Sequence of chain 1.A:
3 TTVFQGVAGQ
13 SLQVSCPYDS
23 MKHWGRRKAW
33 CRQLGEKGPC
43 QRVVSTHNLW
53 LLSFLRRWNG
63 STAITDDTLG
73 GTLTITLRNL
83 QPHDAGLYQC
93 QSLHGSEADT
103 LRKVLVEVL

This small molecule binds to this protein.
Small molecule (SMILES): CC(=O)N[C@@H]1[C@@H](O)[C@H](O)[C@@H](CO)O[C@H]1O

Sequence of chain 1.D:
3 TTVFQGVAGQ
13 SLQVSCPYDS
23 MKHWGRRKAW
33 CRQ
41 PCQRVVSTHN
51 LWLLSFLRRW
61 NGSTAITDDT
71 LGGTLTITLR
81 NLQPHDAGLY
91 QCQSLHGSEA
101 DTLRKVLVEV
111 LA

Binding-site contacts:
Ligand atom C5 contacts residue ASN61 of chain 1.A at 3.7 Å.
Ligand atom O4 contacts residue ARG104 of chain 1.D at 4.2 Å.
Ligand atom O7 contacts residue SER47 of chain 1.A at 3.8 Å.
Ligand atom C4 contacts residue ASN61 of chain 1.A at 4.3 Å.
Ligand atom C2 contacts residue ASN61 of chain 1.A at 2.4 Å.
Ligand atom C8 contacts residue SER47 of chain 1.A at 3.7 Å.
Ligand atom O5 contacts residue ASN61 of chain 1.A at 2.5 Å (h-bond).
Ligand atom C7 contacts residue ASN61 of chain 1.A at 3.5 Å.
Ligand atom O7 contacts residue VAL45 of chain 1.A at 4.3 Å.
Ligand atom C3 contacts residue ASN61 of chain 1.A at 3.8 Å.
Ligand atom O7 contacts residue VAL46 of chain 1.A at 4.0 Å.
Ligand atom O5 contacts residue VAL45 of chain 1.A at 4.1 Å.
Ligand atom C3 contacts residue PRO19 of chain 1.D at 4.2 Å (hydrophobic).
Ligand atom C1 contacts residue ASN61 of chain 1.A at 1.4 Å.
Ligand atom C8 contacts residue ARG59 of chain 1.A at 3.2 Å.
Ligand atom C5 contacts residue PRO19 of chain 1.D at 4.3 Å (hydrophobic).
Ligand atom O7 contacts residue ASN61 of chain 1.A at 3.9 Å.
Ligand atom C2 contacts residue VAL45 of chain 1.A at 4.2 Å (hydrophobic).
Ligand atom C8 contacts residue GLY72 of chain 1.D at 4.1 Å.
Ligand atom C1 contacts residue VAL45 of chain 1.A at 3.8 Å (hydrophobic).
Ligand atom O4 contacts residue PRO19 of chain 1.D at 3.9 Å.
Ligand atom C4 contacts residue PRO19 of chain 1.D at 4.4 Å (hydrophobic).
Ligand atom O7 contacts residue ARG44 of chain 1.A at 3.8 Å.
Ligand atom N2 contacts residue ASN61 of chain 1.A at 2.8 Å (h-bond).
Ligand atom C7 contacts residue SER47 of chain 1.A at 4.2 Å.